This small molecule binds to this protein.
Small molecule (SMILES): CC(=O)N[C@@H]1[C@@H](O)[C@H](O)[C@@H](CO)O[C@H]1O

Sequence of chain 1.C:
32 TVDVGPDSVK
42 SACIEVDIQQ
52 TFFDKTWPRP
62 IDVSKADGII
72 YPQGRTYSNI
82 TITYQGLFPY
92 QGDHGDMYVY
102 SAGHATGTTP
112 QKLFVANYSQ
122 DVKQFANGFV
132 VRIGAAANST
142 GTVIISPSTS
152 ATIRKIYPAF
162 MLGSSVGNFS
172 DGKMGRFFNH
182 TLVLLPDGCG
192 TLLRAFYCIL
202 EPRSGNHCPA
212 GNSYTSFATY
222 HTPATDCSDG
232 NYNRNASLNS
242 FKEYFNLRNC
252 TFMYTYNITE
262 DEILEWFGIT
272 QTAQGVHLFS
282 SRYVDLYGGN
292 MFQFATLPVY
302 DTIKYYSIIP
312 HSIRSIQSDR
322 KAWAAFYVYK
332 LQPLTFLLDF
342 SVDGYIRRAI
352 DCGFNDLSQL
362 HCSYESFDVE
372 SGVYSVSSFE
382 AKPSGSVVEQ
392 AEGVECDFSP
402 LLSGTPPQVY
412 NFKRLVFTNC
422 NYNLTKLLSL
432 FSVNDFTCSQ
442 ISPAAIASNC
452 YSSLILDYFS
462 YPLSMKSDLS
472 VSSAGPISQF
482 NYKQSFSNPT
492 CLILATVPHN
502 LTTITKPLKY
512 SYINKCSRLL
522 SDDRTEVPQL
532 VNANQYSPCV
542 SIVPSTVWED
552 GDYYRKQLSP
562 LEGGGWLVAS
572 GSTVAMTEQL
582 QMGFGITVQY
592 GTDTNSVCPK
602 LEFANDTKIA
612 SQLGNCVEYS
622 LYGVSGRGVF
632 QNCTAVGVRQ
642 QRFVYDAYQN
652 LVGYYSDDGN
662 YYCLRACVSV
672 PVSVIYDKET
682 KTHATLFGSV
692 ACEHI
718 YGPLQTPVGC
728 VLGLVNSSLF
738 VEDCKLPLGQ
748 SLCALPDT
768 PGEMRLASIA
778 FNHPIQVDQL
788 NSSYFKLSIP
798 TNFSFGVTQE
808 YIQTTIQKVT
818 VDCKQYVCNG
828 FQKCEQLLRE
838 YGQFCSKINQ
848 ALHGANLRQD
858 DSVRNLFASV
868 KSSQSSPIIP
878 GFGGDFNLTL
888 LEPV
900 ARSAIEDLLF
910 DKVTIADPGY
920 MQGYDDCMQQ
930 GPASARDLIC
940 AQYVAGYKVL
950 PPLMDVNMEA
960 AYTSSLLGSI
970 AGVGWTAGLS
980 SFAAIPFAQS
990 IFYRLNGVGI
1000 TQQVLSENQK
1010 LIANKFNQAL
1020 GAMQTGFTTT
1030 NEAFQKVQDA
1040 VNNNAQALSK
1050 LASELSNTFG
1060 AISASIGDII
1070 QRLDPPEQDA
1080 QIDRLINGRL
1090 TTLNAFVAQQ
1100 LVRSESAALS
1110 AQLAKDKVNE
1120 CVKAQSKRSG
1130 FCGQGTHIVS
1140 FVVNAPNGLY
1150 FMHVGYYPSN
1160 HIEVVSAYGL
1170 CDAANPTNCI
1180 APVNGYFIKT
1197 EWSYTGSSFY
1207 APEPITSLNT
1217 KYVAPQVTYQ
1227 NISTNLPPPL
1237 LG

Binding-site contacts:
Ligand atom C1 contacts residue ASN799 of chain 1.C at 1.4 Å.
Ligand atom C5 contacts residue ASN799 of chain 1.C at 3.7 Å.
Ligand atom C1 contacts residue ASN1159 of chain 1.C at 4.4 Å.
Ligand atom O7 contacts residue ASN1159 of chain 1.C at 3.7 Å.
Ligand atom C8 contacts residue THR798 of chain 1.C at 4.2 Å.
Ligand atom C2 contacts residue ASN799 of chain 1.C at 2.5 Å.
Ligand atom O7 contacts residue ASN799 of chain 1.C at 3.4 Å (h-bond).
Ligand atom C7 contacts residue ASN799 of chain 1.C at 3.2 Å.
Ligand atom N2 contacts residue ASN799 of chain 1.C at 2.9 Å (h-bond).
Ligand atom C8 contacts residue ASN799 of chain 1.C at 4.3 Å.
Ligand atom C3 contacts residue ASN799 of chain 1.C at 3.8 Å.
Ligand atom C4 contacts residue ASN799 of chain 1.C at 4.2 Å.
Ligand atom O5 contacts residue ASN799 of chain 1.C at 2.4 Å (h-bond).